Binding-site contacts:
Ligand atom C3 contacts residue ASN122 of chain 1.B at 3.8 Å.
Ligand atom C8 contacts residue GLN100 of chain 1.B at 4.4 Å.
Ligand atom C7 contacts residue ASN122 of chain 1.B at 3.6 Å.
Ligand atom C2 contacts residue ASN122 of chain 1.B at 2.5 Å.
Ligand atom O5 contacts residue ASN122 of chain 1.B at 2.4 Å (h-bond).
Ligand atom C5 contacts residue ASN122 of chain 1.B at 3.7 Å.
Ligand atom N2 contacts residue ASN122 of chain 1.B at 2.9 Å (h-bond).
Ligand atom C4 contacts residue ASN122 of chain 1.B at 4.2 Å.
Ligand atom C8 contacts residue SER120 of chain 1.B at 4.2 Å.
Ligand atom C1 contacts residue ASN122 of chain 1.B at 1.4 Å.
Ligand atom C8 contacts residue THR98 of chain 1.B at 4.2 Å.
Ligand atom C8 contacts residue PHE121 of chain 1.B at 4.4 Å (hydrophobic).
Ligand atom O7 contacts residue ASN122 of chain 1.B at 3.9 Å.

The protein below binds the small molecule below.
Small molecule (SMILES): CC(=O)N[C@H]1[C@H](O[C@H]2[C@H](O)[C@@H](NC(C)=O)CO[C@@H]2CO)O[C@H](CO)[C@@H](O[C@@H]2O[C@H](CO)[C@@H](O)[C@H](O)[C@@H]2O)[C@@H]1O

Sequence of chain 1.B:
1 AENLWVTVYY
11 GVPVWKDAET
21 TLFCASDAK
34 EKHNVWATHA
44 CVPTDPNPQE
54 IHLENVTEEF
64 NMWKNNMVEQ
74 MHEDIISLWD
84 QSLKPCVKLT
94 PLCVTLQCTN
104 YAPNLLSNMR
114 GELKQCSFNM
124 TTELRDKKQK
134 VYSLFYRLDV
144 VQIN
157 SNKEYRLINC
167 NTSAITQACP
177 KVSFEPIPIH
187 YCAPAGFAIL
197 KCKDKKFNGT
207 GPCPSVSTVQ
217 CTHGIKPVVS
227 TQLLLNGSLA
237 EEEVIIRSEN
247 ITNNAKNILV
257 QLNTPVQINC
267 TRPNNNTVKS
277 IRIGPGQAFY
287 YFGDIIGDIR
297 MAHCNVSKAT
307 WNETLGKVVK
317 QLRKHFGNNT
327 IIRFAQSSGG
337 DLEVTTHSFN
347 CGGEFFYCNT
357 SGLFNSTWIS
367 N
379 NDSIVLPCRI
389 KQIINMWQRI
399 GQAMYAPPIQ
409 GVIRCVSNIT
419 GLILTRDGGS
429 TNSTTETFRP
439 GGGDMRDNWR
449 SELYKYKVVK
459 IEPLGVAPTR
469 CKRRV